Binding-site contacts:
Ligand atom O5 contacts residue LEU103 of chain 21.A at 3.3 Å.
Ligand atom C1 contacts residue MET195 of chain 21.A at 3.2 Å (hydrophobic).
Ligand atom C4 contacts residue THR102 of chain 21.A at 3.9 Å.
Ligand atom O2 contacts residue MET195 of chain 21.A at 3.6 Å.
Ligand atom O6 contacts residue ILE101 of chain 21.A at 2.1 Å (h-bond).
Ligand atom C2 contacts residue TYR193 of chain 21.A at 3.8 Å (hydrophobic).
Ligand atom O6 contacts residue HIS241 of chain 21.A at 4.0 Å.
Ligand atom O4 contacts residue HIS263 of chain 21.A at 2.6 Å.
Ligand atom C3 contacts residue MET217 of chain 21.A at 3.2 Å (hydrophobic).
Ligand atom C5 contacts residue THR102 of chain 21.A at 2.8 Å.
Ligand atom O6 contacts residue THR102 of chain 21.A at 2.4 Å.
Ligand atom O3 contacts residue TYR194 of chain 21.A at 3.9 Å.
Ligand atom C5 contacts residue LEU103 of chain 21.A at 3.0 Å (hydrophobic).
Ligand atom C5 contacts residue HIS263 of chain 21.A at 3.9 Å.
Ligand atom O2 contacts residue MET217 of chain 21.A at 3.3 Å (h-bond).
Ligand atom C6 contacts residue LEU103 of chain 21.A at 2.7 Å (hydrophobic).
Ligand atom O2 contacts residue TYR193 of chain 21.A at 3.9 Å.
Ligand atom C6 contacts residue ILE101 of chain 21.A at 3.2 Å (hydrophobic).
Ligand atom O4 contacts residue ILE101 of chain 21.A at 4.0 Å.
Ligand atom O3 contacts residue ILE101 of chain 21.A at 3.5 Å.
Ligand atom O3 contacts residue MET217 of chain 21.A at 2.5 Å (h-bond).
Ligand atom O3 contacts residue ASN215 of chain 21.A at 2.1 Å.
Ligand atom O1 contacts residue TYR194 of chain 21.A at 3.8 Å.
Ligand atom C4 contacts residue ASN215 of chain 21.A at 4.0 Å.
Ligand atom C3 contacts residue ASN215 of chain 21.A at 3.5 Å.
Ligand atom C6 contacts residue LEU103 of chain 21.A at 3.2 Å (hydrophobic).
Ligand atom O5 contacts residue LEU103 of chain 21.A at 3.0 Å (h-bond).
Ligand atom O4 contacts residue ASN215 of chain 21.A at 3.4 Å (h-bond).
Ligand atom O6 contacts residue LEU103 of chain 21.A at 4.0 Å.
Ligand atom O4 contacts residue THR102 of chain 21.A at 3.8 Å.
Ligand atom O5 contacts residue THR102 of chain 21.A at 3.6 Å.
Ligand atom C4 contacts residue HIS263 of chain 21.A at 3.7 Å.
Ligand atom O1 contacts residue MET195 of chain 21.A at 3.8 Å.
Ligand atom C6 contacts residue HIS241 of chain 21.A at 3.7 Å.
Ligand atom O6 contacts residue LEU103 of chain 21.A at 3.3 Å.
Ligand atom C2 contacts residue MET217 of chain 21.A at 3.5 Å (hydrophobic).
Ligand atom C5 contacts residue LEU103 of chain 21.A at 3.5 Å (hydrophobic).
Ligand atom O1 contacts residue GLN104 of chain 21.A at 3.9 Å.
Ligand atom C6 contacts residue THR102 of chain 21.A at 1.9 Å.
Ligand atom O2 contacts residue ASN215 of chain 21.A at 3.5 Å.

A protein and the small-molecule ligand that binds it are described below.
Small molecule (SMILES): OC[C@H]1O[C@@](CO)(O[C@H]2O[C@H](CO)[C@@H](O)[C@H](O)[C@H]2O)[C@@H](O)[C@@H]1O

Sequence of chain 21.A:
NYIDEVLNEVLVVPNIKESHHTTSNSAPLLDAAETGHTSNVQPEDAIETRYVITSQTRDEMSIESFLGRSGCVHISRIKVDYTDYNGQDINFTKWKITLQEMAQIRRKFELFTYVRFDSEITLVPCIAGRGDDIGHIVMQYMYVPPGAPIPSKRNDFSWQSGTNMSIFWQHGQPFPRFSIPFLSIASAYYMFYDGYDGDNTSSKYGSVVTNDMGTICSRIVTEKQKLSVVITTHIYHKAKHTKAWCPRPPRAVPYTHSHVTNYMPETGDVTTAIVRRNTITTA